Binding-site contacts:
Ligand atom N4 contacts residue GLU75 of chain 13.A at 3.3 Å (salt-bridge).
Ligand atom C5 contacts residue GLU171 of chain 11.A at 4.1 Å.
Ligand atom C5 contacts residue HIS72 of chain 13.A at 3.7 Å.
Ligand atom C5 contacts residue LEU105 of chain 11.A at 4.5 Å (hydrophobic).
Ligand atom C3 contacts residue GLU75 of chain 13.A at 3.8 Å.
Ligand atom C5 contacts residue HIS167 of chain 11.A at 3.4 Å.
Ligand atom C3 contacts residue MN1 of chain 13.C at 3.2 Å.
Ligand atom N1 contacts residue MN1 of chain 13.B at 2.3 Å.
Ligand atom N4 contacts residue MN1 of chain 13.B at 4.4 Å.
Ligand atom N2 contacts residue HIS72 of chain 13.A at 4.1 Å.
Ligand atom N2 contacts residue MN1 of chain 13.C at 4.4 Å.
Ligand atom N4 contacts residue HIS71 of chain 13.A at 3.1 Å (h-bond).
Ligand atom N1 contacts residue HIS167 of chain 11.A at 3.2 Å (h-bond).
Ligand atom N4 contacts residue LEU105 of chain 11.A at 4.1 Å.
Ligand atom N2 contacts residue LEU105 of chain 11.A at 4.0 Å.
Ligand atom C3 contacts residue ARG119 of chain 1.A at 4.5 Å.
Ligand atom C5 contacts residue HIS71 of chain 13.A at 3.1 Å.
Ligand atom N1 contacts residue GLU171 of chain 11.A at 3.1 Å (salt-bridge).
Ligand atom N1 contacts residue MN1 of chain 13.C at 4.4 Å.
Ligand atom C3 contacts residue MN1 of chain 13.B at 4.4 Å.
Ligand atom C5 contacts residue HIS168 of chain 11.A at 3.8 Å.
Ligand atom N1 contacts residue HIS71 of chain 13.A at 4.5 Å.
Ligand atom C3 contacts residue HIS71 of chain 13.A at 4.4 Å.
Ligand atom N1 contacts residue HIS72 of chain 13.A at 3.2 Å (h-bond).
Ligand atom C5 contacts residue MN1 of chain 13.C at 3.2 Å.
Ligand atom N4 contacts residue HIS168 of chain 11.A at 3.4 Å (h-bond).
Ligand atom N2 contacts residue MN1 of chain 13.B at 3.2 Å.
Ligand atom C5 contacts residue MN1 of chain 13.B at 3.2 Å.
Ligand atom C3 contacts residue HIS168 of chain 11.A at 4.2 Å.
Ligand atom N4 contacts residue MN1 of chain 13.C at 2.2 Å.
Ligand atom N2 contacts residue GLU171 of chain 11.A at 3.6 Å.
Ligand atom N4 contacts residue HIS72 of chain 13.A at 4.4 Å.
Ligand atom C3 contacts residue LEU105 of chain 11.A at 3.8 Å (hydrophobic).
Ligand atom C5 contacts residue GLU75 of chain 13.A at 4.2 Å.
Ligand atom N1 contacts residue LEU105 of chain 11.A at 4.2 Å.

Sequence of chain 1.A:
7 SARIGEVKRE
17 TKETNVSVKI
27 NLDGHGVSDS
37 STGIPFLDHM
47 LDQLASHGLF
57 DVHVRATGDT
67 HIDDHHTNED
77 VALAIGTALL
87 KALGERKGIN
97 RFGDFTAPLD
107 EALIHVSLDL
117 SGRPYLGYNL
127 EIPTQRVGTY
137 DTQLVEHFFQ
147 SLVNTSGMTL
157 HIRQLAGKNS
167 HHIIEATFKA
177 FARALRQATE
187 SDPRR

Sequence of chain 11.A:
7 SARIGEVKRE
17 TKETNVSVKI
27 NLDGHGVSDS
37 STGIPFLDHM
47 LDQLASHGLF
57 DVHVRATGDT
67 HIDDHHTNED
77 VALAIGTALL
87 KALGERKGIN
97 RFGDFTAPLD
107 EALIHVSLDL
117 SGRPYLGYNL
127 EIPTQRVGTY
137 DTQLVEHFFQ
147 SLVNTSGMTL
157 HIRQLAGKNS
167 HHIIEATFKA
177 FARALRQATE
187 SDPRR

A protein and the small-molecule ligand that binds it are described below.
Small molecule (SMILES): c1nnc[nH]1

Sequence of chain 13.A:
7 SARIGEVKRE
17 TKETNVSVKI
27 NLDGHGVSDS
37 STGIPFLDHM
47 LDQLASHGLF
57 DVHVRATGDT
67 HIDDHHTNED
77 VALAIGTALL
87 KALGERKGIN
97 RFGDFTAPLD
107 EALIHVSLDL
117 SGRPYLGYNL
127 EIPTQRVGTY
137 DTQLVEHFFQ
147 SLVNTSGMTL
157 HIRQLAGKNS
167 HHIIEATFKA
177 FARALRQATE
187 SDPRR